Sequence of chain 1.A:
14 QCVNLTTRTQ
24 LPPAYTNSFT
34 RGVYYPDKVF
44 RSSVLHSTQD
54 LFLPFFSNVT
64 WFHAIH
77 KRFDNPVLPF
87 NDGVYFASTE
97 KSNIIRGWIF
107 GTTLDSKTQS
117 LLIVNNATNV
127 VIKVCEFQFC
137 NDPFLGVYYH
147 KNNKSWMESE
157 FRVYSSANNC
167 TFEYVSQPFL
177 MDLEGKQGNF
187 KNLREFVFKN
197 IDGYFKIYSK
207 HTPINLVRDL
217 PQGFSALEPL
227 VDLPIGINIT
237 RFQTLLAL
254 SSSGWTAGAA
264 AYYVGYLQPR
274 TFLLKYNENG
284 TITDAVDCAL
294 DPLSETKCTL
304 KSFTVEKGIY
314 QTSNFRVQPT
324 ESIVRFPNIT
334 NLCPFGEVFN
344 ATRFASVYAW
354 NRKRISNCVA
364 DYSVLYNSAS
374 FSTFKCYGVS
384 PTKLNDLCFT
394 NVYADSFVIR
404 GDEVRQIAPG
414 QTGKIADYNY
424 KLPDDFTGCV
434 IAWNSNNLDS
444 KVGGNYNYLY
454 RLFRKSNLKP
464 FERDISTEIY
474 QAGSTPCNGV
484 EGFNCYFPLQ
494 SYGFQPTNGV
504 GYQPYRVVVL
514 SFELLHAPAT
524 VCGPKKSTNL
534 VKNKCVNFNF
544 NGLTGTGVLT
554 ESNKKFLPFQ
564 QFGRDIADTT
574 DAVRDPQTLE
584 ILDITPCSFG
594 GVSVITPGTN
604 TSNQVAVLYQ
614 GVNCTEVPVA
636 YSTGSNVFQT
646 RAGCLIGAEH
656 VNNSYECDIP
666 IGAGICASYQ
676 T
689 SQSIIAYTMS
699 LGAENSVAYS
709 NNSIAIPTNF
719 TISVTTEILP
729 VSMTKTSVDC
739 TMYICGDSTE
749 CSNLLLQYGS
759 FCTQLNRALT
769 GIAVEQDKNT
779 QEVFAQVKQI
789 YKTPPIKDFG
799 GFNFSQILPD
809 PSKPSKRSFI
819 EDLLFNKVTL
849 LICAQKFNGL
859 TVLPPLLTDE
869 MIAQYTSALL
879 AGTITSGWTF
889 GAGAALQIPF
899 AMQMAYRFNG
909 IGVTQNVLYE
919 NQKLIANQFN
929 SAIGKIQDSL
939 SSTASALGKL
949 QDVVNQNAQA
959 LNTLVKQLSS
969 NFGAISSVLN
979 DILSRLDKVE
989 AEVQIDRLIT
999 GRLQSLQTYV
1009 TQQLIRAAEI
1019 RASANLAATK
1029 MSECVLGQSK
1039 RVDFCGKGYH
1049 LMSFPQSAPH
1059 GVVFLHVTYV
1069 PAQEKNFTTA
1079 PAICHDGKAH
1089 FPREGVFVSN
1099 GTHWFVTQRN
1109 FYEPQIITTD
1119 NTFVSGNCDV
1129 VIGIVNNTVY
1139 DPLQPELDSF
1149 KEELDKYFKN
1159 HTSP

A small-molecule ligand and the protein it binds are described below.
Small molecule (SMILES): CC(=O)N[C@H]1[C@H](O[C@H]2[C@H](O)[C@@H](NC(C)=O)CO[C@@H]2CO)O[C@H](CO)[C@@H](O)[C@@H]1O

Binding-site contacts:
Ligand atom C1 contacts residue ASN331 of chain 1.A at 1.5 Å.
Ligand atom O7 contacts residue ASN331 of chain 1.A at 3.4 Å (h-bond).
Ligand atom O7 contacts residue GLN580 of chain 1.A at 4.4 Å.
Ligand atom C5 contacts residue ASN331 of chain 1.A at 3.8 Å.
Ligand atom C8 contacts residue PRO579 of chain 1.A at 3.8 Å (hydrophobic).
Ligand atom O3 contacts residue GLN580 of chain 1.A at 3.8 Å.
Ligand atom C8 contacts residue GLN580 of chain 1.A at 2.9 Å.
Ligand atom N2 contacts residue ASN331 of chain 1.A at 2.8 Å (h-bond).
Ligand atom C7 contacts residue ASN331 of chain 1.A at 3.2 Å.
Ligand atom C3 contacts residue GLN580 of chain 1.A at 3.8 Å.
Ligand atom C7 contacts residue GLN580 of chain 1.A at 3.2 Å.
Ligand atom C2 contacts residue ASN331 of chain 1.A at 2.5 Å.
Ligand atom C3 contacts residue ASN331 of chain 1.A at 3.8 Å.
Ligand atom C2 contacts residue GLN580 of chain 1.A at 3.7 Å.
Ligand atom C4 contacts residue ASN331 of chain 1.A at 4.3 Å.
Ligand atom C8 contacts residue ASN331 of chain 1.A at 4.2 Å.
Ligand atom N2 contacts residue GLN580 of chain 1.A at 2.6 Å (h-bond).
Ligand atom O5 contacts residue ASN331 of chain 1.A at 2.5 Å (h-bond).